Binding-site contacts:
Ligand atom CB contacts residue GLN177 of chain 1.G at 3.4 Å.
Ligand atom CZ2 contacts residue GLN177 of chain 1.G at 3.4 Å.
Ligand atom NH2 contacts residue GLU133 of chain 1.D at 2.6 Å (salt-bridge).
Ligand atom O contacts residue ASP118 of chain 1.C at 3.5 Å (salt-bridge).
Ligand atom CD contacts residue TYR132 of chain 1.D at 3.5 Å (hydrophobic).
Ligand atom CA contacts residue ASP118 of chain 1.C at 2.9 Å.
Ligand atom O contacts residue TYR132 of chain 1.D at 3.1 Å (h-bond).
Ligand atom NE contacts residue TYR132 of chain 1.D at 3.4 Å.
Ligand atom CE2 contacts residue GLY202 of chain 1.G at 3.4 Å.
Ligand atom OD2 contacts residue ARG148 of chain 1.G at 2.9 Å (salt-bridge).
Ligand atom NH1 contacts residue ARG148 of chain 1.G at 3.2 Å (salt-bridge).
Ligand atom N contacts residue GLN177 of chain 1.G at 2.8 Å (h-bond).
Ligand atom CZ3 contacts residue ILE146 of chain 1.G at 3.5 Å (hydrophobic).
Ligand atom CA contacts residue GLN177 of chain 1.G at 3.5 Å.
Ligand atom CZ2 contacts residue VAL204 of chain 1.G at 3.5 Å (hydrophobic).
Ligand atom NE1 contacts residue GLY202 of chain 1.G at 2.8 Å (h-bond).
Ligand atom CZ2 contacts residue GLY202 of chain 1.G at 3.4 Å.
Ligand atom OD1 contacts residue ARG148 of chain 1.G at 2.7 Å (salt-bridge).
Ligand atom O contacts residue VAL129 of chain 1.D at 3.5 Å.
Ligand atom CG contacts residue ARG148 of chain 1.G at 3.4 Å.
Ligand atom CZ3 contacts residue GLN177 of chain 1.G at 3.5 Å.
Ligand atom CA contacts residue PRO179 of chain 1.C at 3.5 Å (hydrophobic).
Ligand atom NH1 contacts residue HIS147 of chain 1.G at 3.3 Å (h-bond).
Ligand atom C contacts residue ASP118 of chain 1.C at 3.3 Å.
Ligand atom CG contacts residue GLN177 of chain 1.G at 3.4 Å.
Ligand atom CE3 contacts residue GLN177 of chain 1.G at 3.4 Å.
Ligand atom NH1 contacts residue TYR132 of chain 1.D at 3.3 Å.
Ligand atom CE3 contacts residue ARG185 of chain 1.C at 3.5 Å.
Ligand atom OE1 contacts residue ARG148 of chain 1.G at 2.4 Å (salt-bridge).
Ligand atom CZ contacts residue HIS147 of chain 1.G at 3.4 Å.
Ligand atom CG1 contacts residue ASP118 of chain 1.C at 3.3 Å.
Ligand atom O contacts residue ARG148 of chain 1.G at 3.3 Å (salt-bridge).
Ligand atom CD2 contacts residue GLN177 of chain 1.G at 3.3 Å.
Ligand atom O contacts residue GLN177 of chain 1.G at 2.9 Å (h-bond).
Ligand atom CZ contacts residue TYR132 of chain 1.D at 3.5 Å (hydrophobic).
Ligand atom O contacts residue ARG148 of chain 1.G at 3.0 Å (salt-bridge).
Ligand atom NE contacts residue VAL129 of chain 1.D at 3.4 Å.
Ligand atom N contacts residue ASP118 of chain 1.C at 2.7 Å (salt-bridge).
Ligand atom CE2 contacts residue GLN177 of chain 1.G at 3.2 Å.
Ligand atom CD1 contacts residue GLN177 of chain 1.G at 3.4 Å.

Sequence of chain 1.C:
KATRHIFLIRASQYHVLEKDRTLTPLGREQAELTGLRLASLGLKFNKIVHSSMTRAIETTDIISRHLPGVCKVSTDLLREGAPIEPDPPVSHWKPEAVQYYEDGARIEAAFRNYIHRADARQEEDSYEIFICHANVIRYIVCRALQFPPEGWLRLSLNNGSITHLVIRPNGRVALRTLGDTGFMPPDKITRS

Sequence of chain 1.D:
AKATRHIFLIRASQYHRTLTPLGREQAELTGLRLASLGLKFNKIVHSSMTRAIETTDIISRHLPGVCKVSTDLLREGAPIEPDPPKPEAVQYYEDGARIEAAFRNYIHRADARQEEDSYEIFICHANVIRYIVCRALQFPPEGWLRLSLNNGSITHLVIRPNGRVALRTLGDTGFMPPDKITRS

This small molecule binds to this protein.
Small molecule (SMILES): CC(C)[C@H](NC(=O)CN)C(=O)N[C@@H](CC1=c2ccccc2=NC1)C(=O)N[C@@H](CC(=O)O)C(=O)N1CCC[C@H]1C(=O)N[C@@H](CC(N)=O)C(=O)N[C@@H](CC1=c2ccccc2=NC1)C(=O)N[C@@H](CC(=O)O)C(=O)N[C@@H](CCCN=C(N)N)C(=O)N[C@@H](CCCN=C(N)N)C(=O)N[C@H](C=O)CCC(=O)O

Sequence of chain 1.G:
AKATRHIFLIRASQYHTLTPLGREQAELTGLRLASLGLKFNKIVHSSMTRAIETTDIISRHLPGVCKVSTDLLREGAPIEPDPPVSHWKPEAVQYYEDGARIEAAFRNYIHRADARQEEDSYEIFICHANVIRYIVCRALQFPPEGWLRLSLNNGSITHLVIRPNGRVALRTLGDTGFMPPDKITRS